This protein binds this small molecule.
Small molecule (SMILES): N[C@@H](CCCCC(=O)O)C(=O)O

Sequence of chain 2.A:
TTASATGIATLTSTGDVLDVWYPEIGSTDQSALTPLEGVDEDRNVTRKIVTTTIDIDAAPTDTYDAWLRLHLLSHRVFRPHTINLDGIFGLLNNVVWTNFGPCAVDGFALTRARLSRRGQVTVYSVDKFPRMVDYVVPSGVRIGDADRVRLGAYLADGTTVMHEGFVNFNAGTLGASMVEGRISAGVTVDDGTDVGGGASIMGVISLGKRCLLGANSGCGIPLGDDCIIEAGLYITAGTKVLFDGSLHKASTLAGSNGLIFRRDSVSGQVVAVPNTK

Sequence of chain 3.A:
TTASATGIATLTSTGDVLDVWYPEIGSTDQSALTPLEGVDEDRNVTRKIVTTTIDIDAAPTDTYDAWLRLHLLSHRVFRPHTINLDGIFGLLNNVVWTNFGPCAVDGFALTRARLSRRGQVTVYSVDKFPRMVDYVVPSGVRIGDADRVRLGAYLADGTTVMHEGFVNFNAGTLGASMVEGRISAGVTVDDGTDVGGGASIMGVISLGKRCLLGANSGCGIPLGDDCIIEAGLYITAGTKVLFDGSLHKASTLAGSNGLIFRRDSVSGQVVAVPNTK

Binding-site contacts:
Ligand atom C contacts residue GLU180 of chain 3.A at 4.2 Å.
Ligand atom O contacts residue GLU180 of chain 3.A at 4.3 Å.
Ligand atom OXT contacts residue SER184 of chain 2.A at 3.4 Å.
Ligand atom CA contacts residue ASN168 of chain 2.A at 4.3 Å.
Ligand atom OXT contacts residue ASN168 of chain 2.A at 3.0 Å (h-bond).
Ligand atom C6 contacts residue ARG150 of chain 2.A at 3.4 Å.
Ligand atom O71 contacts residue PHE129 of chain 2.A at 4.5 Å.
Ligand atom C7 contacts residue ARG142 of chain 3.A at 3.8 Å.
Ligand atom O71 contacts residue ARG142 of chain 3.A at 3.1 Å (salt-bridge).
Ligand atom C7 contacts residue ARG150 of chain 2.A at 3.7 Å.
Ligand atom C6 contacts residue PHE169 of chain 2.A at 4.5 Å (hydrophobic).
Ligand atom O72 contacts residue MET178 of chain 3.A at 3.8 Å.
Ligand atom O contacts residue ALA185 of chain 2.A at 4.2 Å.
Ligand atom C5 contacts residue ASN168 of chain 2.A at 3.1 Å.
Ligand atom C5 contacts residue MET162 of chain 3.A at 3.8 Å (hydrophobic).
Ligand atom CB contacts residue MET162 of chain 3.A at 4.2 Å (hydrophobic).
Ligand atom O71 contacts residue ARG150 of chain 2.A at 3.1 Å (salt-bridge).
Ligand atom CB contacts residue GLU180 of chain 3.A at 3.1 Å.
Ligand atom C contacts residue ASN168 of chain 2.A at 3.2 Å.
Ligand atom O contacts residue SER184 of chain 2.A at 3.6 Å.
Ligand atom C6 contacts residue PHE89 of chain 2.A at 4.0 Å (hydrophobic).
Ligand atom CB contacts residue ASN168 of chain 2.A at 4.4 Å.
Ligand atom C5 contacts residue ARG150 of chain 2.A at 3.9 Å.
Ligand atom C contacts residue ALA185 of chain 2.A at 4.0 Å (hydrophobic).
Ligand atom C7 contacts residue MET162 of chain 3.A at 4.1 Å (hydrophobic).
Ligand atom CA contacts residue GLU180 of chain 3.A at 3.3 Å.
Ligand atom C6 contacts residue ASN168 of chain 2.A at 3.8 Å.
Ligand atom O71 contacts residue MET162 of chain 3.A at 4.2 Å.
Ligand atom O71 contacts residue PHE89 of chain 2.A at 3.6 Å.
Ligand atom C contacts residue SER184 of chain 2.A at 3.7 Å.
Ligand atom CA contacts residue SER184 of chain 2.A at 4.5 Å.
Ligand atom OXT contacts residue ALA185 of chain 2.A at 2.9 Å (h-bond).
Ligand atom C4 contacts residue ASN168 of chain 2.A at 4.3 Å.
Ligand atom O contacts residue ASN168 of chain 2.A at 3.3 Å (h-bond).
Ligand atom C7 contacts residue PHE89 of chain 2.A at 4.0 Å (hydrophobic).
Ligand atom O contacts residue PHE166 of chain 2.A at 3.5 Å.
Ligand atom O72 contacts residue MET162 of chain 3.A at 4.1 Å.
Ligand atom O72 contacts residue ARG142 of chain 3.A at 3.1 Å (salt-bridge).